Sequence of chain 1.B:
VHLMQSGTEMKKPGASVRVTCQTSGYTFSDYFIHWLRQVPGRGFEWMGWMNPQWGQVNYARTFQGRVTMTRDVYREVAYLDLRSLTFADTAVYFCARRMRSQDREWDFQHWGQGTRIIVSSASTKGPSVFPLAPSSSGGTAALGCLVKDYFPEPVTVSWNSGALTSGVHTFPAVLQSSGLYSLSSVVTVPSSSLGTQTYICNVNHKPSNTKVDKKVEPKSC

This small molecule binds to this protein.
Small molecule (SMILES): CC(=O)N[C@@H]1[C@@H](O)[C@H](O)[C@@H](CO)O[C@H]1O

Sequence of chain 1.C:
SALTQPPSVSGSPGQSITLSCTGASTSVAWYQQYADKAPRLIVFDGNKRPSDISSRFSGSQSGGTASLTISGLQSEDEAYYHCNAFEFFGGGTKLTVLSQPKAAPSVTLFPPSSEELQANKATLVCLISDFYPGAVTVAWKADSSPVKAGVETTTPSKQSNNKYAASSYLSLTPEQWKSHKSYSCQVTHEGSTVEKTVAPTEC

Sequence of chain 1.A:
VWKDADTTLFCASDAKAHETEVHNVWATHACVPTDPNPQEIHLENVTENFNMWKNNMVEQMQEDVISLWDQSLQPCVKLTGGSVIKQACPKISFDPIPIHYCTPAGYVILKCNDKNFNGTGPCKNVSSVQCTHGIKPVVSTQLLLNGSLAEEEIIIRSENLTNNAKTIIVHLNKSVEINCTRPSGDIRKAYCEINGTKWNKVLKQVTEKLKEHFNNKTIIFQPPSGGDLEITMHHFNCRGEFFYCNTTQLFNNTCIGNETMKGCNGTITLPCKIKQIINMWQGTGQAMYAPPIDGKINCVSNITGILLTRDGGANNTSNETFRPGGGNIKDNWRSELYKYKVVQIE

Binding-site contacts:
Ligand atom C6 contacts residue THR162 of chain 1.A at 3.5 Å.
Ligand atom O4 contacts residue SER26 of chain 1.C at 3.4 Å (h-bond).
Ligand atom C2 contacts residue THR27 of chain 1.C at 3.8 Å.
Ligand atom O5 contacts residue ASN160 of chain 1.A at 2.4 Å (h-bond).
Ligand atom O4 contacts residue THR27 of chain 1.C at 4.1 Å.
Ligand atom C4 contacts residue ASN160 of chain 1.A at 4.2 Å.
Ligand atom O3 contacts residue SER28 of chain 1.C at 4.4 Å.
Ligand atom C3 contacts residue ASN160 of chain 1.A at 3.8 Å.
Ligand atom C6 contacts residue ASN160 of chain 1.A at 4.2 Å.
Ligand atom O3 contacts residue THR27 of chain 1.C at 2.8 Å (h-bond).
Ligand atom N2 contacts residue ASN160 of chain 1.A at 3.0 Å (h-bond).
Ligand atom O7 contacts residue THR27 of chain 1.C at 4.0 Å.
Ligand atom O7 contacts residue ARG105 of chain 1.B at 3.5 Å (salt-bridge).
Ligand atom C5 contacts residue ASN160 of chain 1.A at 3.7 Å.
Ligand atom C5 contacts residue SER26 of chain 1.C at 4.4 Å.
Ligand atom C1 contacts residue THR162 of chain 1.A at 4.1 Å.
Ligand atom C5 contacts residue THR162 of chain 1.A at 3.8 Å.
Ligand atom C4 contacts residue SER26 of chain 1.C at 3.7 Å.
Ligand atom C4 contacts residue THR27 of chain 1.C at 3.6 Å.
Ligand atom C1 contacts residue ASN160 of chain 1.A at 1.4 Å.
Ligand atom C2 contacts residue ASN160 of chain 1.A at 2.5 Å.
Ligand atom C7 contacts residue ASN160 of chain 1.A at 4.1 Å.
Ligand atom C6 contacts residue SER26 of chain 1.C at 3.9 Å.
Ligand atom C3 contacts residue THR27 of chain 1.C at 3.5 Å.
Ligand atom O5 contacts residue THR162 of chain 1.A at 3.1 Å (h-bond).
Ligand atom O7 contacts residue ASN160 of chain 1.A at 4.4 Å.